Sequence of chain 1.E:
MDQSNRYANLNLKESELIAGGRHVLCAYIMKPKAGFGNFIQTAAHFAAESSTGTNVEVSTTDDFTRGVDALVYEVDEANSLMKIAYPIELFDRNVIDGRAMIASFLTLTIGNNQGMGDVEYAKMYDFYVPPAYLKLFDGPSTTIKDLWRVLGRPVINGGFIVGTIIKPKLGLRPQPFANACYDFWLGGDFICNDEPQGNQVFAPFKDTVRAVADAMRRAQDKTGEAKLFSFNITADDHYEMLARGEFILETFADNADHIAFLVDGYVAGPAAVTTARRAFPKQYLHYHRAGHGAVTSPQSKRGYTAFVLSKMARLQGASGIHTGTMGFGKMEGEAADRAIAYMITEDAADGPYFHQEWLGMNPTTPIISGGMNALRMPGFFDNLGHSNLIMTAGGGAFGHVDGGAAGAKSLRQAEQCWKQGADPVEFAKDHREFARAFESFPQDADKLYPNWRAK

A small-molecule ligand and the protein it binds are described below.
Small molecule (SMILES): O=C(O)[C@@](O)(COP(=O)(O)O)[C@H](O)[C@H](O)COP(=O)(O)O

Sequence of chain 1.F:
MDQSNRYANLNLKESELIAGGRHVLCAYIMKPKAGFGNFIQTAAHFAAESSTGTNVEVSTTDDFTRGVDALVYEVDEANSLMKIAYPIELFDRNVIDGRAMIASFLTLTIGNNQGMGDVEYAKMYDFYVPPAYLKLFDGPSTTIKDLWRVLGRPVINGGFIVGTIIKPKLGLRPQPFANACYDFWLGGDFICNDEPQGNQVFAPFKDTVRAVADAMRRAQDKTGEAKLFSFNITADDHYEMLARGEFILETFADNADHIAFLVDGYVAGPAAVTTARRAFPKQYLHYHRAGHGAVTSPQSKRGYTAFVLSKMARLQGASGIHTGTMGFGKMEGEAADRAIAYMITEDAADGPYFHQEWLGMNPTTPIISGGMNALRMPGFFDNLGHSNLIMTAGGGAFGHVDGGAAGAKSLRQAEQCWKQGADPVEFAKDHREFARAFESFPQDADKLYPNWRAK

Binding-site contacts:
Ligand atom O3 contacts residue ASN132 of chain 1.E at 3.2 Å (h-bond).
Ligand atom O3 contacts residue HIS308 of chain 1.F at 2.7 Å (h-bond).
Ligand atom O6 contacts residue LYS350 of chain 1.F at 2.8 Å (salt-bridge).
Ligand atom O1 contacts residue LYS187 of chain 1.F at 3.2 Å (salt-bridge).
Ligand atom O7 contacts residue MG1 of chain 1.CA at 2.3 Å.
Ligand atom O2 contacts residue LYS187 of chain 1.F at 3.2 Å (salt-bridge).
Ligand atom O2 contacts residue ILE185 of chain 1.F at 3.4 Å.
Ligand atom O3 contacts residue GLU215 of chain 1.F at 3.1 Å (salt-bridge).
Ligand atom O1P contacts residue GLY391 of chain 1.F at 2.7 Å (h-bond).
Ligand atom O3 contacts residue MG1 of chain 1.CA at 2.3 Å.
Ligand atom O2 contacts residue ASP214 of chain 1.F at 3.5 Å (salt-bridge).
Ligand atom C3 contacts residue CO31 of chain 1.DA at 3.1 Å.
Ligand atom O5P contacts residue HIS342 of chain 1.F at 2.6 Å (h-bond).
Ligand atom O3P contacts residue LYS187 of chain 1.F at 3.2 Å.
Ligand atom C contacts residue MG1 of chain 1.CA at 3.0 Å.
Ligand atom O3 contacts residue CO31 of chain 1.DA at 2.8 Å (h-bond).
Ligand atom C3 contacts residue MG1 of chain 1.CA at 3.2 Å.
Ligand atom C contacts residue LYS187 of chain 1.F at 3.4 Å.
Ligand atom O3P contacts residue THR74 of chain 1.E at 3.1 Å (h-bond).
Ligand atom O5P contacts residue SER389 of chain 1.F at 3.4 Å (h-bond).
Ligand atom O6 contacts residue ASN132 of chain 1.E at 3.6 Å (h-bond).
Ligand atom O7 contacts residue GLU215 of chain 1.F at 3.2 Å (salt-bridge).
Ligand atom O7 contacts residue LYS187 of chain 1.F at 3.2 Å (salt-bridge).
Ligand atom O3P contacts residue GLY415 of chain 1.F at 2.7 Å (h-bond).
Ligand atom O2P contacts residue GLY414 of chain 1.F at 2.8 Å (h-bond).
Ligand atom O7 contacts residue LYS189 of chain 1.F at 2.7 Å (salt-bridge).
Ligand atom O4 contacts residue GLY390 of chain 1.F at 3.1 Å.
Ligand atom O2 contacts residue MG1 of chain 1.CA at 2.4 Å.
Ligand atom C contacts residue ASN132 of chain 1.E at 3.3 Å.
Ligand atom C2 contacts residue MG1 of chain 1.CA at 3.0 Å.
Ligand atom O4P contacts residue ARG309 of chain 1.F at 3.0 Å (salt-bridge).
Ligand atom O2 contacts residue CO31 of chain 1.DA at 3.0 Å (h-bond).
Ligand atom O7 contacts residue ASN132 of chain 1.E at 3.0 Å (h-bond).
Ligand atom O6P contacts residue ARG309 of chain 1.F at 2.9 Å (salt-bridge).
Ligand atom O1P contacts residue LYS350 of chain 1.F at 2.9 Å (salt-bridge).
Ligand atom O1P contacts residue THR74 of chain 1.E at 3.5 Å (h-bond).
Ligand atom O3P contacts residue GLY414 of chain 1.F at 3.4 Å.
Ligand atom O4 contacts residue SER389 of chain 1.F at 3.2 Å.
Ligand atom O7 contacts residue ASP214 of chain 1.F at 3.2 Å (salt-bridge).
Ligand atom C1 contacts residue SER389 of chain 1.F at 3.4 Å.